Binding-site contacts:
Ligand atom C15 contacts residue ALA50 of chain 1.P at 3.8 Å (hydrophobic).
Ligand atom C11 contacts residue PHE242 of chain 1.P at 3.5 Å (hydrophobic).
Ligand atom O7 contacts residue VAL47 of chain 1.P at 3.3 Å.
Ligand atom C11 contacts residue ASP250 of chain 1.P at 3.8 Å.
Ligand atom C4 contacts residue ASN219 of chain 1.P at 3.9 Å.
Ligand atom C2 contacts residue PHE242 of chain 1.P at 3.8 Å (hydrophobic).
Ligand atom C28 contacts residue LEU53 of chain 1.P at 3.5 Å (hydrophobic).
Ligand atom C17 contacts residue HEM1 of chain 1.LB at 3.5 Å.
Ligand atom C11 contacts residue VAL47 of chain 1.P at 3.8 Å (hydrophobic).
Ligand atom C4 contacts residue PHE242 of chain 1.P at 3.8 Å (hydrophobic).
Ligand atom O1 contacts residue PHE246 of chain 1.P at 3.7 Å.
Ligand atom O6 contacts residue ILE211 of chain 1.P at 3.8 Å.
Ligand atom N1 contacts residue ASP250 of chain 1.P at 3.0 Å (salt-bridge).
Ligand atom C14 contacts residue ILE211 of chain 1.P at 3.3 Å (hydrophobic).
Ligand atom O2 contacts residue ASP250 of chain 1.P at 2.6 Å (salt-bridge).
Ligand atom O3 contacts residue PHE214 of chain 1.P at 3.4 Å.
Ligand atom N2 contacts residue HEM1 of chain 1.LB at 3.7 Å.
Ligand atom C3 contacts residue LEU39 of chain 1.P at 3.8 Å (hydrophobic).
Ligand atom C1 contacts residue ASP250 of chain 1.P at 3.2 Å.
Ligand atom N2 contacts residue PHE242 of chain 1.P at 3.8 Å.
Ligand atom O2 contacts residue VAL47 of chain 1.P at 3.6 Å.
Ligand atom C8 contacts residue PHE242 of chain 1.P at 3.6 Å (hydrophobic).
Ligand atom C5 contacts residue PHE242 of chain 1.P at 3.5 Å (hydrophobic).
Ligand atom C1 contacts residue TRP43 of chain 1.P at 3.4 Å (hydrophobic).
Ligand atom C16 contacts residue ALA50 of chain 1.P at 3.1 Å (hydrophobic).
Ligand atom C4 contacts residue THR35 of chain 1.P at 3.9 Å.
Ligand atom C16 contacts residue ILE211 of chain 1.P at 3.8 Å (hydrophobic).
Ligand atom C7 contacts residue PHE242 of chain 1.P at 3.6 Å (hydrophobic).
Ligand atom C5 contacts residue ASN219 of chain 1.P at 3.8 Å.
Ligand atom O9 contacts residue ILE211 of chain 1.P at 3.0 Å.
Ligand atom C7 contacts residue ASP250 of chain 1.P at 3.6 Å.
Ligand atom O7 contacts residue HEM1 of chain 1.LB at 2.9 Å.
Ligand atom C10 contacts residue PHE242 of chain 1.P at 3.8 Å (hydrophobic).
Ligand atom O1 contacts residue TRP43 of chain 1.P at 3.4 Å.
Ligand atom C24 contacts residue ILE211 of chain 1.P at 3.9 Å (hydrophobic).
Ligand atom C3 contacts residue PHE242 of chain 1.P at 3.9 Å (hydrophobic).
Ligand atom O2 contacts residue PHE242 of chain 1.P at 3.9 Å.
Ligand atom C6 contacts residue PHE242 of chain 1.P at 3.4 Å (hydrophobic).
Ligand atom C23 contacts residue ALA27 of chain 1.P at 3.3 Å (hydrophobic).
Ligand atom N1 contacts residue TRP43 of chain 1.P at 3.3 Å (h-bond).

The protein below binds the small molecule below.
Small molecule (SMILES): CCCCCC[C@H]1C(=O)O[C@H](C)[C@H](NC(=O)c2cccc(NC=O)c2O)C(=O)O[C@@H](C)[C@@H]1OC(=O)[C@@H](C)CC

Sequence of chain 1.P:
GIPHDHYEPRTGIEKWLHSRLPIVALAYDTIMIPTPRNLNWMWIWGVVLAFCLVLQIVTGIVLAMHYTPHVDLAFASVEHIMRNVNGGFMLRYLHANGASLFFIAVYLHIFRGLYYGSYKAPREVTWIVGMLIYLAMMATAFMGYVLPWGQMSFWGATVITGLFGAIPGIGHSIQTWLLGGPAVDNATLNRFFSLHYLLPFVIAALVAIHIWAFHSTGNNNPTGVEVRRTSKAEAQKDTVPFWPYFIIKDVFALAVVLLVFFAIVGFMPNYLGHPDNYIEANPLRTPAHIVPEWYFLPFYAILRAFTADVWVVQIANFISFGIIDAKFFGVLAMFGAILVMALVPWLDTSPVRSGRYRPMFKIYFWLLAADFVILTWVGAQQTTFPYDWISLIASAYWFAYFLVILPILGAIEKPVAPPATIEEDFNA